The small molecule below binds the protein below.
Small molecule (SMILES): Nc1ncnc2c1ncn2[C@@H]1O[C@H](CO[P](=O)(O)O[P](=O)(O)CP(=O)(O)O)[C@@H](O)[C@H]1O

Sequence of chain 2.A:
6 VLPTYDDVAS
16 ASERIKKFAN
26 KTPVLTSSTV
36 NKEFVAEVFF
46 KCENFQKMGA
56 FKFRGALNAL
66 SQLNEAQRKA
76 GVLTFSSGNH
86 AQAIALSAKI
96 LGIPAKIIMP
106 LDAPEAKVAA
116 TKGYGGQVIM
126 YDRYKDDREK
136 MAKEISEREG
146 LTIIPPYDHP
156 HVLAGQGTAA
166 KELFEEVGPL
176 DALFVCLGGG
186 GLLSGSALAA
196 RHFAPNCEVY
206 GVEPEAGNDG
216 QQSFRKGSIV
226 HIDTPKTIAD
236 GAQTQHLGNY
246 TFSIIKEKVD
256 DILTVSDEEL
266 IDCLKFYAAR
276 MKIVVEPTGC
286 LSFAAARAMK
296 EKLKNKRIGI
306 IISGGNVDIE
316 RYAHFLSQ

Binding-site contacts:
Ligand atom PG contacts residue MG1 of chain 2.C at 3.4 Å.
Ligand atom O2G contacts residue LYS52 of chain 2.A at 3.9 Å.
Ligand atom O2B contacts residue MG1 of chain 2.C at 2.4 Å.
Ligand atom N1 contacts residue ALA114 of chain 2.A at 3.9 Å.
Ligand atom O3G contacts residue ASN25 of chain 2.A at 2.6 Å (h-bond).
Ligand atom O1A contacts residue MET53 of chain 2.A at 2.5 Å (h-bond).
Ligand atom O2' contacts residue MET53 of chain 2.A at 3.6 Å.
Ligand atom C6 contacts residue ALA115 of chain 2.A at 3.7 Å (hydrophobic).
Ligand atom O3' contacts residue ASN311 of chain 2.A at 2.8 Å (h-bond).
Ligand atom C3' contacts residue MET53 of chain 2.A at 3.6 Å (hydrophobic).
Ligand atom O2A contacts residue MET53 of chain 2.A at 3.9 Å.
Ligand atom O2' contacts residue ASN311 of chain 2.A at 3.7 Å.
Ligand atom O3G contacts residue MG1 of chain 2.C at 4.0 Å.
Ligand atom PA contacts residue MET53 of chain 2.A at 3.7 Å.
Ligand atom C8 contacts residue TYR119 of chain 2.A at 3.5 Å (hydrophobic).
Ligand atom O3G contacts residue LYS52 of chain 2.A at 3.1 Å (salt-bridge).
Ligand atom N7 contacts residue ALA115 of chain 2.A at 3.6 Å.
Ligand atom C3B contacts residue MG1 of chain 2.C at 3.3 Å.
Ligand atom O1A contacts residue LYS52 of chain 2.A at 3.3 Å.
Ligand atom O1G contacts residue MG1 of chain 2.C at 2.4 Å.
Ligand atom O3' contacts residue GLY54 of chain 2.A at 3.9 Å.
Ligand atom N6 contacts residue ALA114 of chain 2.A at 3.5 Å (h-bond).
Ligand atom C4 contacts residue ALA115 of chain 2.A at 3.6 Å (hydrophobic).
Ligand atom N9 contacts residue ALA115 of chain 2.A at 3.7 Å.
Ligand atom C2' contacts residue MET53 of chain 2.A at 3.9 Å (hydrophobic).
Ligand atom C2 contacts residue ALA111 of chain 2.A at 3.7 Å (hydrophobic).
Ligand atom O2A contacts residue TYR119 of chain 2.A at 2.8 Å (h-bond).
Ligand atom N6 contacts residue ALA115 of chain 2.A at 3.9 Å.
Ligand atom C5 contacts residue ALA115 of chain 2.A at 3.5 Å (hydrophobic).
Ligand atom PA contacts residue TYR119 of chain 2.A at 3.7 Å.
Ligand atom PG contacts residue LYS52 of chain 2.A at 3.9 Å.
Ligand atom C3' contacts residue ASN311 of chain 2.A at 3.9 Å.
Ligand atom N1 contacts residue ALA111 of chain 2.A at 3.9 Å.
Ligand atom C5' contacts residue TYR119 of chain 2.A at 3.8 Å (hydrophobic).
Ligand atom C2' contacts residue TYR119 of chain 2.A at 3.5 Å (hydrophobic).
Ligand atom PB contacts residue MG1 of chain 2.C at 3.3 Å.
Ligand atom C8 contacts residue ALA115 of chain 2.A at 3.8 Å (hydrophobic).
Ligand atom O3' contacts residue MET53 of chain 2.A at 3.6 Å (h-bond).
Ligand atom O5' contacts residue TYR119 of chain 2.A at 3.6 Å.
Ligand atom O5' contacts residue MET53 of chain 2.A at 3.8 Å.